Binding-site contacts:
Ligand atom C33 contacts residue PHE159 of chain 1.B at 3.9 Å (hydrophobic).
Ligand atom O27 contacts residue MET121 of chain 1.B at 3.4 Å.
Ligand atom C08 contacts residue SER125 of chain 1.B at 3.5 Å.
Ligand atom C16 contacts residue MET121 of chain 1.B at 3.7 Å (hydrophobic).
Ligand atom C32 contacts residue PHE159 of chain 1.B at 3.5 Å (hydrophobic).
Ligand atom C23 contacts residue VAL89 of chain 1.B at 3.6 Å (hydrophobic).
Ligand atom C18 contacts residue PHE166 of chain 1.B at 3.6 Å (hydrophobic).
Ligand atom C29 contacts residue SER125 of chain 1.B at 3.5 Å.
Ligand atom O31 contacts residue PHE159 of chain 1.B at 3.5 Å.
Ligand atom C26 contacts residue MET121 of chain 1.B at 3.8 Å (hydrophobic).
Ligand atom C32 contacts residue THR286 of chain 1.B at 3.8 Å.
Ligand atom C23 contacts residue LEU87 of chain 1.B at 3.4 Å (hydrophobic).
Ligand atom N05 contacts residue SER125 of chain 1.B at 3.3 Å (h-bond).
Ligand atom C01 contacts residue CYS162 of chain 1.B at 3.6 Å (hydrophobic).
Ligand atom C20 contacts residue MET121 of chain 1.B at 3.8 Å (hydrophobic).
Ligand atom C18 contacts residue TYR184 of chain 1.B at 3.5 Å (hydrophobic).
Ligand atom C15 contacts residue PHE166 of chain 1.B at 3.8 Å (hydrophobic).
Ligand atom N07 contacts residue GLN163 of chain 1.B at 3.0 Å (h-bond).
Ligand atom C25 contacts residue LEU117 of chain 1.B at 3.8 Å (hydrophobic).
Ligand atom N06 contacts residue GLN163 of chain 1.B at 2.9 Å (h-bond).
Ligand atom C32 contacts residue HIS285 of chain 1.B at 3.8 Å.
Ligand atom C03 contacts residue SER125 of chain 1.B at 3.7 Å.
Ligand atom N06 contacts residue PHE159 of chain 1.B at 3.5 Å.
Ligand atom C04 contacts residue SER125 of chain 1.B at 3.8 Å.
Ligand atom N06 contacts residue SER125 of chain 1.B at 3.7 Å.
Ligand atom C20 contacts residue LEU87 of chain 1.B at 3.2 Å (hydrophobic).
Ligand atom C01 contacts residue ALA158 of chain 1.B at 3.7 Å (hydrophobic).
Ligand atom N05 contacts residue PHE159 of chain 1.B at 3.8 Å.
Ligand atom C25 contacts residue LEU118 of chain 1.B at 3.7 Å (hydrophobic).
Ligand atom C28 contacts residue SER125 of chain 1.B at 3.1 Å.
Ligand atom C04 contacts residue PHE159 of chain 1.B at 3.6 Å (hydrophobic).
Ligand atom C34 contacts residue LEU306 of chain 1.B at 3.7 Å (hydrophobic).
Ligand atom C19 contacts residue MET121 of chain 1.B at 3.9 Å (hydrophobic).
Ligand atom N07 contacts residue SER125 of chain 1.B at 3.8 Å.
Ligand atom C25 contacts residue MET121 of chain 1.B at 3.5 Å (hydrophobic).
Ligand atom C30 contacts residue PHE159 of chain 1.B at 3.4 Å (hydrophobic).
Ligand atom C29 contacts residue MET303 of chain 1.B at 3.8 Å (hydrophobic).
Ligand atom C20 contacts residue VAL89 of chain 1.B at 3.8 Å (hydrophobic).
Ligand atom C01 contacts residue PHE129 of chain 1.B at 3.8 Å (hydrophobic).
Ligand atom C15 contacts residue TRP177 of chain 1.B at 3.4 Å (hydrophobic).

A small-molecule ligand and the protein it binds are described below.
Small molecule (SMILES): CCC[C@H](C)Oc1ccc(C(C)(C)C)cc1NC(=O)c1nnn(-c2cc(C)ccc2OC)c1C

Sequence of chain 1.B:
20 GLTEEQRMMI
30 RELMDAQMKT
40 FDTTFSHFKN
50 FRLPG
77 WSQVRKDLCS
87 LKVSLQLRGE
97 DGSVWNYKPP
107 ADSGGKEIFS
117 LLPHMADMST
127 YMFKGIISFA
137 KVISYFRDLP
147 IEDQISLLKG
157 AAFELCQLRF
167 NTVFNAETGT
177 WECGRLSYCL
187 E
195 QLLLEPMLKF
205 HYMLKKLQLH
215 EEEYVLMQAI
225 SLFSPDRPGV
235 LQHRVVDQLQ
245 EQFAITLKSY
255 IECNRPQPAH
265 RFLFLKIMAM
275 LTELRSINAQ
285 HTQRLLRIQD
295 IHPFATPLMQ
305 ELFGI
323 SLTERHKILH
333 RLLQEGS